This small molecule binds to this protein.
Small molecule (SMILES): CC(=O)N[C@H]1[C@H](O[C@H]2[C@H](O)[C@@H](NC(C)=O)CO[C@@H]2CO)O[C@H](CO)[C@@H](O)[C@@H]1O

Binding-site contacts:
Ligand atom C8 contacts residue ASN17 of chain 1.A at 3.2 Å.
Ligand atom C1 contacts residue ASN17 of chain 1.A at 1.4 Å.
Ligand atom O6 contacts residue ASN137 of chain 1.A at 3.4 Å (h-bond).
Ligand atom N2 contacts residue ASN17 of chain 1.A at 2.9 Å (h-bond).
Ligand atom C3 contacts residue ASN17 of chain 1.A at 3.8 Å.
Ligand atom C7 contacts residue CYS15 of chain 1.A at 3.9 Å (hydrophobic).
Ligand atom O7 contacts residue GLN14 of chain 1.A at 4.1 Å.
Ligand atom O7 contacts residue VAL16 of chain 1.A at 3.9 Å.
Ligand atom C2 contacts residue ASN17 of chain 1.A at 2.5 Å.
Ligand atom C5 contacts residue ASN17 of chain 1.A at 3.7 Å.
Ligand atom O7 contacts residue CYS15 of chain 1.A at 2.8 Å (h-bond).
Ligand atom C1 contacts residue ASN137 of chain 1.A at 4.2 Å.
Ligand atom O7 contacts residue ASN17 of chain 1.A at 3.7 Å.
Ligand atom C7 contacts residue ASN17 of chain 1.A at 3.2 Å.
Ligand atom C4 contacts residue ASN17 of chain 1.A at 4.2 Å.
Ligand atom O5 contacts residue ASN137 of chain 1.A at 3.7 Å.
Ligand atom O5 contacts residue ASN17 of chain 1.A at 2.4 Å (h-bond).
Ligand atom C5 contacts residue ASN137 of chain 1.A at 3.8 Å.
Ligand atom N2 contacts residue CYS15 of chain 1.A at 4.5 Å.
Ligand atom C6 contacts residue ASN137 of chain 1.A at 3.9 Å.

Sequence of chain 1.A:
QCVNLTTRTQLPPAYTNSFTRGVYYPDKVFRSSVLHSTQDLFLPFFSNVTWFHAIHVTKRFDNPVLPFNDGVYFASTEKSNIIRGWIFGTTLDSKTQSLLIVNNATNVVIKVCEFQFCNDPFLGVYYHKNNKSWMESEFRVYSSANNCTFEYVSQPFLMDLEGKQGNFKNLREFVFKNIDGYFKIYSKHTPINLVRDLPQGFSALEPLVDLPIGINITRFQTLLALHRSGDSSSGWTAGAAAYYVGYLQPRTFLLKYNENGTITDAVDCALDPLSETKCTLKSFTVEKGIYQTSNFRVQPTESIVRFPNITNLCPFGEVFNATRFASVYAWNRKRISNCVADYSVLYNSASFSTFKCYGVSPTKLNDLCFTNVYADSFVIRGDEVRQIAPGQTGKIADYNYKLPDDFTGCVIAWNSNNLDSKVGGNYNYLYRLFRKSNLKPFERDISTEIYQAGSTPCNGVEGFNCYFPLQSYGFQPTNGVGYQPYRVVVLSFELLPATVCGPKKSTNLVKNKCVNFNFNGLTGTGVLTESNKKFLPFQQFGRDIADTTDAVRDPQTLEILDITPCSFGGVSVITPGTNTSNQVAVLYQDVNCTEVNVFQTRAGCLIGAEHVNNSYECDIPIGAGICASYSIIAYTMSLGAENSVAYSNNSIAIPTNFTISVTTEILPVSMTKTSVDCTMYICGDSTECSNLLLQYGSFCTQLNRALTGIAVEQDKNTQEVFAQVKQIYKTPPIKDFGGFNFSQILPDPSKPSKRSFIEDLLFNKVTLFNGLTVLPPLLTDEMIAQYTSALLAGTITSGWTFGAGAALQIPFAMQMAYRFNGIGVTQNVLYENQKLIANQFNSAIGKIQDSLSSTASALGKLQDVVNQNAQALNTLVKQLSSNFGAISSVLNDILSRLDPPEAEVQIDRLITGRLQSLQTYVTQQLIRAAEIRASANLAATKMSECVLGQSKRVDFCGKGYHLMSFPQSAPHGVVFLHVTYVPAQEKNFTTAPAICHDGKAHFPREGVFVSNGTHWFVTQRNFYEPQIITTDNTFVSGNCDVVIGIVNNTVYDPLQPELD